Binding-site contacts:
Ligand atom CB contacts residue GLU296 of chain 1.B at 3.3 Å.
Ligand atom C' contacts residue GLN182 of chain 1.B at 3.5 Å.
Ligand atom O2 contacts residue GLY290 of chain 1.B at 3.0 Å (h-bond).
Ligand atom N1' contacts residue ASN273 of chain 1.B at 3.8 Å.
Ligand atom NH1 contacts residue HEM1 of chain 1.I at 3.8 Å.
Ligand atom NH2 contacts residue HEM1 of chain 1.I at 3.6 Å.
Ligand atom C contacts residue HEM1 of chain 1.I at 3.8 Å.
Ligand atom C contacts residue GLN182 of chain 1.B at 3.3 Å.
Ligand atom N1' contacts residue SER181 of chain 1.B at 3.5 Å (h-bond).
Ligand atom NO contacts residue HEM1 of chain 1.I at 3.6 Å.
Ligand atom O contacts residue ARG185 of chain 1.B at 3.8 Å.
Ligand atom O3 contacts residue PRO269 of chain 1.B at 3.4 Å.
Ligand atom N' contacts residue HEM1 of chain 1.I at 3.7 Å.
Ligand atom O' contacts residue ARG185 of chain 1.B at 3.3 Å (salt-bridge).
Ligand atom CA' contacts residue GLN182 of chain 1.B at 3.8 Å.
Ligand atom NO contacts residue PRO269 of chain 1.B at 3.8 Å.
Ligand atom NH2 contacts residue TRP291 of chain 1.B at 3.1 Å (h-bond).
Ligand atom O2 contacts residue SER289 of chain 1.B at 3.6 Å.
Ligand atom O contacts residue GLN182 of chain 1.B at 3.0 Å (h-bond).
Ligand atom O3 contacts residue HEM1 of chain 1.I at 3.4 Å.
Ligand atom N1' contacts residue VAL271 of chain 1.B at 3.7 Å.
Ligand atom CD contacts residue GLU296 of chain 1.B at 3.6 Å.
Ligand atom CZ contacts residue GLU296 of chain 1.B at 3.6 Å.
Ligand atom NH2 contacts residue GLU296 of chain 1.B at 2.9 Å (salt-bridge).
Ligand atom O2 contacts residue HEM1 of chain 1.I at 3.4 Å.
Ligand atom N' contacts residue GLN182 of chain 1.B at 3.7 Å.
Ligand atom CG contacts residue VAL271 of chain 1.B at 3.7 Å (hydrophobic).
Ligand atom CA contacts residue HEM1 of chain 1.I at 3.5 Å.
Ligand atom O' contacts residue SER181 of chain 1.B at 3.2 Å (h-bond).
Ligand atom O3 contacts residue GLY290 of chain 1.B at 3.2 Å (h-bond).
Ligand atom O3 contacts residue TRP291 of chain 1.B at 2.9 Å (h-bond).
Ligand atom NE contacts residue GLU296 of chain 1.B at 2.8 Å (salt-bridge).
Ligand atom N contacts residue GLU296 of chain 1.B at 2.8 Å (salt-bridge).
Ligand atom CA contacts residue GLU296 of chain 1.B at 3.4 Å.
Ligand atom NH2 contacts residue PRO269 of chain 1.B at 3.7 Å.
Ligand atom C1 contacts residue HEM1 of chain 1.I at 3.9 Å.
Ligand atom CD contacts residue HEM1 of chain 1.I at 3.8 Å.
Ligand atom NO contacts residue GLY290 of chain 1.B at 3.5 Å (h-bond).
Ligand atom O' contacts residue GLN182 of chain 1.B at 2.8 Å (h-bond).
Ligand atom N contacts residue HEM1 of chain 1.I at 3.8 Å.

The protein below binds the small molecule below.
Small molecule (SMILES): N=C(NCCC[C@H](N)C(=O)N[C@@H](CCN)C(N)=O)N[N+](=O)[O-]

Sequence of chain 1.B:
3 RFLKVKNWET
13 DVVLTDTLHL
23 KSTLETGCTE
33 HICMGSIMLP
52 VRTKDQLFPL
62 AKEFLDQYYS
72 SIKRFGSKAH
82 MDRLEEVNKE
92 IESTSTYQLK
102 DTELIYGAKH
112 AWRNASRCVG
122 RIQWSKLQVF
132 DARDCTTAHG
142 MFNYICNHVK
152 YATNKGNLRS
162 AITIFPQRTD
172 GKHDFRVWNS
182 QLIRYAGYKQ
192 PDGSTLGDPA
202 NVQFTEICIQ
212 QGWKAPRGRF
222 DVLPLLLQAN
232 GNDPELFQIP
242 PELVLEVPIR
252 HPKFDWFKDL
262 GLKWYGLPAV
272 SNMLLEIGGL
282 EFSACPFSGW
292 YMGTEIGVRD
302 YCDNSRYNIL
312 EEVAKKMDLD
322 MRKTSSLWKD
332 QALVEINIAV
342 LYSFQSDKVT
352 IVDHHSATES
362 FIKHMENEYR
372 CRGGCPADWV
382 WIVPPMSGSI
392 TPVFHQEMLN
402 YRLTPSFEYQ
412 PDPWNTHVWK